Sequence of chain 1.B:
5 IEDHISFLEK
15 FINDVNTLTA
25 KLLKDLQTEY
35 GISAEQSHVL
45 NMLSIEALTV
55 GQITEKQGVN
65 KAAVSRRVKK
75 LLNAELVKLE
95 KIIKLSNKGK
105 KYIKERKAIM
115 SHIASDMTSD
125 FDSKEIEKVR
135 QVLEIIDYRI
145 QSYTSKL

A protein and the small-molecule ligand that binds it are described below.
Small molecule (SMILES): O=C(O)c1ccccc1O

Sequence of chain 1.A:
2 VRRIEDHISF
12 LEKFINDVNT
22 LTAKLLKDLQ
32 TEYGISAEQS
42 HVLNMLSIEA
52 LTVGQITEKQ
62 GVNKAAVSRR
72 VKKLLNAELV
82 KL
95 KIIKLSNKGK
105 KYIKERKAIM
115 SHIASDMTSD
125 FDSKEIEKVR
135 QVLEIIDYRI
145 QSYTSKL

Binding-site contacts:
Ligand atom O2' contacts residue ASP124 of chain 1.B at 4.2 Å.
Ligand atom C2 contacts residue LYS132 of chain 1.A at 3.7 Å.
Ligand atom O2 contacts residue GLU129 of chain 1.B at 4.2 Å.
Ligand atom C1' contacts residue ASP126 of chain 1.B at 3.7 Å.
Ligand atom O2' contacts residue GLU129 of chain 1.B at 4.5 Å.
Ligand atom C4 contacts residue VAL136 of chain 1.A at 3.9 Å (hydrophobic).
Ligand atom C6 contacts residue VAL136 of chain 1.A at 4.5 Å (hydrophobic).
Ligand atom C1' contacts residue PHE125 of chain 1.B at 4.5 Å (hydrophobic).
Ligand atom O1' contacts residue GLU129 of chain 1.B at 3.3 Å.
Ligand atom C1' contacts residue ILE130 of chain 1.B at 4.4 Å (hydrophobic).
Ligand atom C6 contacts residue ILE130 of chain 1.B at 4.3 Å (hydrophobic).
Ligand atom O1' contacts residue ASP126 of chain 1.B at 3.5 Å.
Ligand atom C3 contacts residue GLN135 of chain 1.A at 4.3 Å.
Ligand atom O2 contacts residue LYS132 of chain 1.A at 2.9 Å (salt-bridge).
Ligand atom C3 contacts residue VAL136 of chain 1.A at 4.2 Å (hydrophobic).
Ligand atom C5 contacts residue VAL136 of chain 1.A at 4.2 Å (hydrophobic).
Ligand atom O2' contacts residue ASP126 of chain 1.B at 2.5 Å (salt-bridge).
Ligand atom C1' contacts residue GLU129 of chain 1.B at 4.0 Å.
Ligand atom C4 contacts residue GLN135 of chain 1.A at 3.8 Å.
Ligand atom O2' contacts residue ILE130 of chain 1.B at 4.2 Å.
Ligand atom C3 contacts residue LYS132 of chain 1.A at 3.8 Å.
Ligand atom O2' contacts residue PHE125 of chain 1.B at 3.1 Å.
Ligand atom C6 contacts residue PHE125 of chain 1.B at 3.8 Å (hydrophobic).
Ligand atom C5 contacts residue PHE125 of chain 1.B at 4.0 Å (hydrophobic).
Ligand atom C1 contacts residue ILE130 of chain 1.B at 4.5 Å (hydrophobic).
Ligand atom C5 contacts residue ILE139 of chain 1.A at 3.6 Å (hydrophobic).
Ligand atom C4 contacts residue ILE139 of chain 1.A at 4.0 Å (hydrophobic).